The small molecule below binds the protein below.
Small molecule (SMILES): Cc1cc(CCCOc2c(C)cc(-c3noc(C(F)(F)F)n3)cc2C)on1

Sequence of chain 40.A:
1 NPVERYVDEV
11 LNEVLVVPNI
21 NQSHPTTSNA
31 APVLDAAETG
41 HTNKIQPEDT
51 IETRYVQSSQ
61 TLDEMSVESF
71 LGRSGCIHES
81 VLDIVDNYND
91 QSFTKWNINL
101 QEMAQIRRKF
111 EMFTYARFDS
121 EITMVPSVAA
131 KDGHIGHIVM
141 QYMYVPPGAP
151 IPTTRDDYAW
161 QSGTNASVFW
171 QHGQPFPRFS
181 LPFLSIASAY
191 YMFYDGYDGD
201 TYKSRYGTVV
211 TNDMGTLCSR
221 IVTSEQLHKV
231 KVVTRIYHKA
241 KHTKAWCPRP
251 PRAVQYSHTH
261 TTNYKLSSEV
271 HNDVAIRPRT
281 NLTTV

Binding-site contacts:
Ligand atom F2 contacts residue TYR144 of chain 40.A at 3.0 Å.
Ligand atom O1A contacts residue PHE179 of chain 40.A at 3.3 Å.
Ligand atom O1B contacts residue ILE98 of chain 40.A at 3.3 Å.
Ligand atom CM4 contacts residue PHE179 of chain 40.A at 3.5 Å (hydrophobic).
Ligand atom C5B contacts residue ILE98 of chain 40.A at 3.5 Å (hydrophobic).
Ligand atom CM3 contacts residue ASN212 of chain 40.A at 3.4 Å.
Ligand atom O1A contacts residue LEU217 of chain 40.A at 3.0 Å.
Ligand atom CM6 contacts residue LEU181 of chain 40.A at 3.5 Å (hydrophobic).
Ligand atom C6B contacts residue LEU181 of chain 40.A at 3.3 Å (hydrophobic).
Ligand atom F1 contacts residue PHE179 of chain 40.A at 3.8 Å.
Ligand atom C4 contacts residue TYR190 of chain 40.A at 3.6 Å (hydrophobic).
Ligand atom F2 contacts residue MET143 of chain 40.A at 3.3 Å.
Ligand atom C3A contacts residue PHE179 of chain 40.A at 3.1 Å (hydrophobic).
Ligand atom F1 contacts residue TYR144 of chain 40.A at 3.3 Å.
Ligand atom F3 contacts residue TYR142 of chain 40.A at 3.8 Å.
Ligand atom N3A contacts residue TYR144 of chain 40.A at 3.5 Å.
Ligand atom C1B contacts residue ILE98 of chain 40.A at 3.4 Å (hydrophobic).
Ligand atom C6B contacts residue ILE98 of chain 40.A at 3.7 Å (hydrophobic).
Ligand atom N3A contacts residue PHE179 of chain 40.A at 3.4 Å.
Ligand atom CM4 contacts residue TYR144 of chain 40.A at 3.8 Å (hydrophobic).
Ligand atom C4 contacts residue LEU100 of chain 40.A at 3.7 Å (hydrophobic).
Ligand atom C5B contacts residue LEU181 of chain 40.A at 3.5 Å (hydrophobic).
Ligand atom N1A contacts residue LEU217 of chain 40.A at 3.3 Å.
Ligand atom N1A contacts residue PHE179 of chain 40.A at 3.6 Å.
Ligand atom F2 contacts residue TYR142 of chain 40.A at 2.8 Å.
Ligand atom CM2 contacts residue ILE122 of chain 40.A at 3.8 Å (hydrophobic).
Ligand atom O1 contacts residue MET214 of chain 40.A at 3.5 Å (h-bond).
Ligand atom C4B contacts residue ILE98 of chain 40.A at 3.8 Å (hydrophobic).
Ligand atom C2A contacts residue PHE179 of chain 40.A at 3.6 Å (hydrophobic).
Ligand atom N1A contacts residue MET124 of chain 40.A at 3.5 Å.
Ligand atom O1A contacts residue MET124 of chain 40.A at 3.2 Å.
Ligand atom N2 contacts residue MET214 of chain 40.A at 3.8 Å.
Ligand atom F3 contacts residue VAL168 of chain 40.A at 3.0 Å.
Ligand atom CM6 contacts residue LEU184 of chain 40.A at 3.4 Å (hydrophobic).
Ligand atom F2 contacts residue ALA166 of chain 40.A at 3.5 Å.
Ligand atom F1 contacts residue ALA166 of chain 40.A at 3.6 Å.
Ligand atom F3 contacts residue PHE179 of chain 40.A at 3.0 Å.
Ligand atom CM2 contacts residue ILE77 of chain 40.A at 3.1 Å (hydrophobic).
Ligand atom C3A contacts residue LEU217 of chain 40.A at 3.6 Å (hydrophobic).
Ligand atom C2B contacts residue ILE98 of chain 40.A at 3.7 Å (hydrophobic).